Sequence of chain 1.B:
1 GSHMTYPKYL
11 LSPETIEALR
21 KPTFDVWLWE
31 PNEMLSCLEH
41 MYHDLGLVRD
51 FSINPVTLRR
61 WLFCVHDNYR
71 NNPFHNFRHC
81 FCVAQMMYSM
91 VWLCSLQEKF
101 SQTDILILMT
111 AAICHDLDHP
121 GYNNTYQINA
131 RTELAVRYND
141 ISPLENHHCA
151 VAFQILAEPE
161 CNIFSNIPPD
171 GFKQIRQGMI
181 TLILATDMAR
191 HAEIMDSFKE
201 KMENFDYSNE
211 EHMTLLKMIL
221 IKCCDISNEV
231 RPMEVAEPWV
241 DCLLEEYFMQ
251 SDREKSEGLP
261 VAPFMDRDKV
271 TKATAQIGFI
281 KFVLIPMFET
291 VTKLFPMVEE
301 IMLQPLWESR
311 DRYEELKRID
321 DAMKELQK

Binding-site contacts:
Ligand atom C28 contacts residue ALA275 of chain 1.B at 3.9 Å (hydrophobic).
Ligand atom N10 contacts residue PHE279 of chain 1.B at 3.5 Å.
Ligand atom C8 contacts residue PHE279 of chain 1.B at 3.4 Å (hydrophobic).
Ligand atom C7 contacts residue LEU243 of chain 1.B at 4.0 Å (hydrophobic).
Ligand atom N10 contacts residue GLN276 of chain 1.B at 2.8 Å (h-bond).
Ligand atom C11 contacts residue PHE279 of chain 1.B at 3.8 Å (hydrophobic).
Ligand atom C2 contacts residue LEU243 of chain 1.B at 4.1 Å (hydrophobic).
Ligand atom C13 contacts residue LEU243 of chain 1.B at 3.5 Å (hydrophobic).
Ligand atom O9 contacts residue PHE279 of chain 1.B at 3.9 Å.
Ligand atom C18 contacts residue PHE264 of chain 1.B at 3.4 Å (hydrophobic).
Ligand atom C14 contacts residue GLN276 of chain 1.B at 3.3 Å.
Ligand atom N5 contacts residue ILE226 of chain 1.B at 3.7 Å.
Ligand atom C7 contacts residue PHE279 of chain 1.B at 3.5 Å (hydrophobic).
Ligand atom C1 contacts residue TYR247 of chain 1.B at 3.8 Å (hydrophobic).
Ligand atom C16 contacts residue PHE279 of chain 1.B at 3.3 Å (hydrophobic).
Ligand atom C8 contacts residue GLN276 of chain 1.B at 3.7 Å.
Ligand atom C3 contacts residue MET188 of chain 1.B at 3.8 Å (hydrophobic).
Ligand atom N5 contacts residue PHE74 of chain 1.B at 4.1 Å.
Ligand atom O9 contacts residue GLN276 of chain 1.B at 3.1 Å (h-bond).
Ligand atom C28 contacts residue LEU244 of chain 1.B at 4.1 Å (hydrophobic).
Ligand atom N4 contacts residue LEU243 of chain 1.B at 3.8 Å.
Ligand atom C2 contacts residue TYR247 of chain 1.B at 3.7 Å (hydrophobic).
Ligand atom C6 contacts residue ILE226 of chain 1.B at 4.0 Å (hydrophobic).
Ligand atom C26 contacts residue LEU243 of chain 1.B at 3.9 Å (hydrophobic).
Ligand atom C11 contacts residue LEU243 of chain 1.B at 3.8 Å (hydrophobic).
Ligand atom C13 contacts residue PHE279 of chain 1.B at 3.5 Å (hydrophobic).
Ligand atom C11 contacts residue GLN276 of chain 1.B at 3.4 Å.
Ligand atom C1 contacts residue LEU243 of chain 1.B at 4.0 Å (hydrophobic).
Ligand atom C28 contacts residue GLN276 of chain 1.B at 3.7 Å.
Ligand atom C14 contacts residue PHE279 of chain 1.B at 4.0 Å (hydrophobic).
Ligand atom N12 contacts residue LEU243 of chain 1.B at 3.4 Å.
Ligand atom C25 contacts residue TYR247 of chain 1.B at 3.8 Å (hydrophobic).
Ligand atom O9 contacts residue GLU229 of chain 1.B at 4.1 Å.
Ligand atom C28 contacts residue LEU243 of chain 1.B at 3.9 Å (hydrophobic).
Ligand atom C26 contacts residue TYR247 of chain 1.B at 3.9 Å (hydrophobic).
Ligand atom C3 contacts residue ILE226 of chain 1.B at 3.9 Å (hydrophobic).
Ligand atom C26 contacts residue GLN276 of chain 1.B at 4.1 Å.
Ligand atom N12 contacts residue PHE279 of chain 1.B at 3.7 Å.
Ligand atom C6 contacts residue PHE279 of chain 1.B at 4.1 Å (hydrophobic).
Ligand atom N4 contacts residue PHE279 of chain 1.B at 3.9 Å.

A protein and the small-molecule ligand that binds it are described below.
Small molecule (SMILES): CC(C)n1ncc2c(=O)[nH]c([C@@H]3CN(Cc4ccccc4)C[C@H]3C)nc21